Sequence of chain 1.A:
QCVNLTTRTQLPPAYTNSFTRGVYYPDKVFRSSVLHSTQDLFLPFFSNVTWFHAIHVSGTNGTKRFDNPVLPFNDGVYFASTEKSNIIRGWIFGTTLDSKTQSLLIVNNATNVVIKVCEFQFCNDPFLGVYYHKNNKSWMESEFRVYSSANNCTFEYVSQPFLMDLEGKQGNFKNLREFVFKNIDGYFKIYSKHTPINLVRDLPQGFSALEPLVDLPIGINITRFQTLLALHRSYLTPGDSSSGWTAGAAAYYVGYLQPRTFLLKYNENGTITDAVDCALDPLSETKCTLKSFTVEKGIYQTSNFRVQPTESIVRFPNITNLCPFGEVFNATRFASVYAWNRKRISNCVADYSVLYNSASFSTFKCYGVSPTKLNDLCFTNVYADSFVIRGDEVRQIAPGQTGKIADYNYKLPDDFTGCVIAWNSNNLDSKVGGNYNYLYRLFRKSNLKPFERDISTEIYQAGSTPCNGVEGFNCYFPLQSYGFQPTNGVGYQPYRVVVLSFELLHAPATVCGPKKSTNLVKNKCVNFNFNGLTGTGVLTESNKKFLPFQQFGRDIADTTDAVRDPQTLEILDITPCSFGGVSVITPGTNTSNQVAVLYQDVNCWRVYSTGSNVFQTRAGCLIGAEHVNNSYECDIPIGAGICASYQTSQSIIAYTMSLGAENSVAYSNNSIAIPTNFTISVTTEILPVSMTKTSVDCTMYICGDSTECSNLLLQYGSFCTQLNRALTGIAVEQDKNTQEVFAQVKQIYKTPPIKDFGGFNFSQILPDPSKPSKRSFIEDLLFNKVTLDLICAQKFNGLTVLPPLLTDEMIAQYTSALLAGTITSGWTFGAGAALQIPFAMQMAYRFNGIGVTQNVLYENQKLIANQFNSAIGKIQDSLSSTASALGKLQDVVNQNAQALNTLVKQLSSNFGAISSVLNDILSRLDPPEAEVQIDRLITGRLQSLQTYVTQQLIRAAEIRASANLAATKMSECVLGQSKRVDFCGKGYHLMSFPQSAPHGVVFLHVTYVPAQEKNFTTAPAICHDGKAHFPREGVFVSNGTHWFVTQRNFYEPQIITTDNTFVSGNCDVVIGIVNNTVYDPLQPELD

Sequence of chain 1.B:
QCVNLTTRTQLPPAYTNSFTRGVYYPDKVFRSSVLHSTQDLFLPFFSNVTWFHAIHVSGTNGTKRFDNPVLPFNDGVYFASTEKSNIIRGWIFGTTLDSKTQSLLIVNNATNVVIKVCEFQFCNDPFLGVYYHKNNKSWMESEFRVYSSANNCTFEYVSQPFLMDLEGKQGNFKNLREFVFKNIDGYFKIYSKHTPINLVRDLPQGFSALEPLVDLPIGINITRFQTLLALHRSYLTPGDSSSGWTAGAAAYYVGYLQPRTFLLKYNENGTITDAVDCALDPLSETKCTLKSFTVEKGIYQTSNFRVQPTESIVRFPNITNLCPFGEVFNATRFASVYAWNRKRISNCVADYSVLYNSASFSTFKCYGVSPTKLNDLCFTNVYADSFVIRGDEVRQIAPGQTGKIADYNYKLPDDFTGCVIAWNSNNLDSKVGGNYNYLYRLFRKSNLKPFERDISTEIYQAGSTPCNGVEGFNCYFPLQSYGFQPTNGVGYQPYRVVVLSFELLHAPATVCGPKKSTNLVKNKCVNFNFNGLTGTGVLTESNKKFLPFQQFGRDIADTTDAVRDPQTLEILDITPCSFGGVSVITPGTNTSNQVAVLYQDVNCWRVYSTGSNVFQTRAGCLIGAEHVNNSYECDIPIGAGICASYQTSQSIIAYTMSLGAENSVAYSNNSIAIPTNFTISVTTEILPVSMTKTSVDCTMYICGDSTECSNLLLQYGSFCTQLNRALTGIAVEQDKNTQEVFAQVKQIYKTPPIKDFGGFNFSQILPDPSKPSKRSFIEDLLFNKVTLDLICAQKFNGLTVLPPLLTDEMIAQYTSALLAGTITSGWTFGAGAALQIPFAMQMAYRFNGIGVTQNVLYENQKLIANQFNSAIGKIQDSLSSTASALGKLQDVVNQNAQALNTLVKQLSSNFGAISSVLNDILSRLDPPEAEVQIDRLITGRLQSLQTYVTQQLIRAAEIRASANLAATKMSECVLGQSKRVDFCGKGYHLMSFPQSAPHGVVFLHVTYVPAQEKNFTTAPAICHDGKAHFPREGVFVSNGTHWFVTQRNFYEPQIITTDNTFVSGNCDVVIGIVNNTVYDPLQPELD

This small molecule binds to this protein.
Small molecule (SMILES): CC(=O)N[C@H]1[C@H](O[C@H]2[C@H](O)[C@@H](NC(C)=O)CO[C@@H]2CO)O[C@H](CO)[C@@H](O)[C@@H]1O

Binding-site contacts:
Ligand atom O7 contacts residue ASN265 of chain 1.A at 3.3 Å (h-bond).
Ligand atom C7 contacts residue GLU496 of chain 1.B at 4.0 Å.
Ligand atom C4 contacts residue ASN265 of chain 1.A at 4.2 Å.
Ligand atom O7 contacts residue GLU496 of chain 1.B at 3.3 Å (salt-bridge).
Ligand atom C1 contacts residue ASN265 of chain 1.A at 1.4 Å.
Ligand atom C5 contacts residue ASN265 of chain 1.A at 3.7 Å.
Ligand atom C3 contacts residue ASN265 of chain 1.A at 3.8 Å.
Ligand atom C6 contacts residue THR139 of chain 1.A at 4.2 Å.
Ligand atom C7 contacts residue ASN265 of chain 1.A at 3.2 Å.
Ligand atom O5 contacts residue ASN265 of chain 1.A at 2.4 Å (h-bond).
Ligand atom C2 contacts residue ASN265 of chain 1.A at 2.4 Å.
Ligand atom N2 contacts residue ASN265 of chain 1.A at 2.8 Å (h-bond).
Ligand atom C8 contacts residue ASN265 of chain 1.A at 4.3 Å.
Ligand atom C8 contacts residue GLU496 of chain 1.B at 4.5 Å.
Ligand atom C5 contacts residue THR139 of chain 1.A at 4.4 Å.